This small molecule binds to this protein.
Small molecule (SMILES): O=P(O)(O)OC[C@H]1O[C@@](CO)(OP(=O)(O)O)[C@@H](O)[C@@H]1O

Sequence of chain 2.A:
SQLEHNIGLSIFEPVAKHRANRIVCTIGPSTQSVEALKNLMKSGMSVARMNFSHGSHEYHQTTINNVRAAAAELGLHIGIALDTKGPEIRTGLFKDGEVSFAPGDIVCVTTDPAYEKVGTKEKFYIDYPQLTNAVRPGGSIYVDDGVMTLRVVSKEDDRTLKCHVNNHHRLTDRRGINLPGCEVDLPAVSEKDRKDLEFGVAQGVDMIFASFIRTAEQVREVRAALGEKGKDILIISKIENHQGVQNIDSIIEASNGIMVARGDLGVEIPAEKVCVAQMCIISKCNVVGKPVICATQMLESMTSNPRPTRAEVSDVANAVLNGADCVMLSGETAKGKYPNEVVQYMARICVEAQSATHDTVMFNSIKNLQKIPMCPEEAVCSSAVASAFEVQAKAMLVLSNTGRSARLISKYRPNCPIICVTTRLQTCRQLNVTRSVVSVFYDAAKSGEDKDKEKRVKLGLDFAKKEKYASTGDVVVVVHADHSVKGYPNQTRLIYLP

Binding-site contacts:
Ligand atom O1 contacts residue LYS487 of chain 2.A at 3.2 Å.
Ligand atom O3 contacts residue HIS481 of chain 2.A at 3.5 Å.
Ligand atom O2P contacts residue ARG457 of chain 2.A at 2.8 Å (salt-bridge).
Ligand atom O1 contacts residue GLY488 of chain 2.A at 2.7 Å (h-bond).
Ligand atom O2 contacts residue ASN402 of chain 2.A at 3.5 Å (h-bond).
Ligand atom O1P contacts residue LYS454 of chain 2.A at 2.8 Å (salt-bridge).
Ligand atom O5P contacts residue ASN402 of chain 2.A at 2.7 Å (h-bond).
Ligand atom O4P contacts residue SER406 of chain 2.A at 2.8 Å (h-bond).
Ligand atom O3 contacts residue LYS454 of chain 2.A at 3.7 Å.
Ligand atom O4P contacts residue ARG405 of chain 2.A at 3.7 Å.
Ligand atom C6 contacts residue LEU400 of chain 2.A at 3.5 Å (hydrophobic).
Ligand atom C3 contacts residue ALA482 of chain 2.A at 3.4 Å (hydrophobic).
Ligand atom O6P contacts residue THR403 of chain 2.A at 3.0 Å (h-bond).
Ligand atom P2 contacts residue THR403 of chain 2.A at 3.5 Å.
Ligand atom O1P contacts residue ARG457 of chain 2.A at 3.0 Å (salt-bridge).
Ligand atom O5P contacts residue SER401 of chain 2.A at 3.7 Å.
Ligand atom O1 contacts residue VAL486 of chain 2.A at 3.9 Å.
Ligand atom O3 contacts residue ALA482 of chain 2.A at 3.0 Å (h-bond).
Ligand atom P2 contacts residue SER406 of chain 2.A at 3.7 Å.
Ligand atom O4 contacts residue LEU400 of chain 2.A at 2.7 Å (h-bond).
Ligand atom C4 contacts residue LEU400 of chain 2.A at 3.3 Å (hydrophobic).
Ligand atom O2P contacts residue ASN402 of chain 2.A at 2.9 Å (h-bond).
Ligand atom C1 contacts residue ALA482 of chain 2.A at 3.7 Å (hydrophobic).
Ligand atom O4 contacts residue ALA482 of chain 2.A at 3.9 Å.
Ligand atom O5P contacts residue THR403 of chain 2.A at 2.8 Å (h-bond).
Ligand atom C5 contacts residue TYR489 of chain 2.A at 3.8 Å (hydrophobic).
Ligand atom C1 contacts residue GLY488 of chain 2.A at 3.7 Å.
Ligand atom O6 contacts residue SER406 of chain 2.A at 3.7 Å.
Ligand atom P2 contacts residue ASN402 of chain 2.A at 3.9 Å.
Ligand atom O4 contacts residue PRO490 of chain 2.A at 3.6 Å.
Ligand atom P1 contacts residue ASN402 of chain 2.A at 3.9 Å.
Ligand atom O4 contacts residue HIS481 of chain 2.A at 3.4 Å.
Ligand atom C5 contacts residue LEU400 of chain 2.A at 3.9 Å (hydrophobic).
Ligand atom P2 contacts residue SER401 of chain 2.A at 3.7 Å.
Ligand atom C1 contacts residue VAL486 of chain 2.A at 3.5 Å (hydrophobic).
Ligand atom O4P contacts residue THR403 of chain 2.A at 3.8 Å.
Ligand atom O5 contacts residue TYR489 of chain 2.A at 3.5 Å (h-bond).
Ligand atom O6P contacts residue ARG405 of chain 2.A at 3.7 Å.
Ligand atom P1 contacts residue ARG457 of chain 2.A at 3.7 Å.
Ligand atom O4P contacts residue SER401 of chain 2.A at 2.6 Å (h-bond).